The small molecule below binds the protein below.
Small molecule (SMILES): O=P(O)(O)OC[C@H]1O[C@@](CO)(OP(=O)(O)O)[C@@H](O)[C@@H]1O

Sequence of chain 2.B:
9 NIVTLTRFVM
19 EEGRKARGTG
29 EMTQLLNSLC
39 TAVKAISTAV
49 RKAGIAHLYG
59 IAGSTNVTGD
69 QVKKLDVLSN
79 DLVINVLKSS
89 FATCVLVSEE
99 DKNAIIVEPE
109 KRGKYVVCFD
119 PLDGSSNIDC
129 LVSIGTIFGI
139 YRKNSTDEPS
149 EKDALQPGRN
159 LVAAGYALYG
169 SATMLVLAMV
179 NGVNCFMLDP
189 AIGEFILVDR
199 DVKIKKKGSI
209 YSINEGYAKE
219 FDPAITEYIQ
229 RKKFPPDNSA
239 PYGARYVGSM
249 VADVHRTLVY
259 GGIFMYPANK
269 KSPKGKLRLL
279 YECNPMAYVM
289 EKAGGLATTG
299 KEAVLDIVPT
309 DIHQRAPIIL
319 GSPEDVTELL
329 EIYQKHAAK

Sequence of chain 2.A:
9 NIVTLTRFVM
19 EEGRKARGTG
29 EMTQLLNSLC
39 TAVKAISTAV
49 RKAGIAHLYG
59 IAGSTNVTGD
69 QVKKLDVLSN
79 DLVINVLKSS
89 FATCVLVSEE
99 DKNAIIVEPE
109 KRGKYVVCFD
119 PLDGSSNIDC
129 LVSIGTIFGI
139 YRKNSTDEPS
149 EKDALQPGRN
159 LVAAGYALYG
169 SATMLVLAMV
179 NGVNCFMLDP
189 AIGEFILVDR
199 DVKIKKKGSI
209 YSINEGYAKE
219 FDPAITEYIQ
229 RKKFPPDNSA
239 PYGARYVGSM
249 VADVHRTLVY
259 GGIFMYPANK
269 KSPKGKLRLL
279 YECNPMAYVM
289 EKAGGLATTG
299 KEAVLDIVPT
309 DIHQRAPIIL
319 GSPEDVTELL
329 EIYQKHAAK

Binding-site contacts:
Ligand atom O6 contacts residue TYR264 of chain 2.A at 3.6 Å.
Ligand atom O5 contacts residue LYS274 of chain 2.A at 2.9 Å (salt-bridge).
Ligand atom O5P contacts residue TYR215 of chain 2.A at 2.6 Å (h-bond).
Ligand atom O6 contacts residue LYS274 of chain 2.A at 2.8 Å (salt-bridge).
Ligand atom P2 contacts residue ASN212 of chain 2.A at 3.7 Å.
Ligand atom O2P contacts residue GLY122 of chain 2.A at 3.7 Å.
Ligand atom O3P contacts residue SER124 of chain 2.A at 2.9 Å (h-bond).
Ligand atom C5 contacts residue LYS274 of chain 2.A at 3.7 Å.
Ligand atom O6P contacts residue ARG243 of chain 2.B at 3.3 Å (salt-bridge).
Ligand atom O3 contacts residue ASP121 of chain 2.A at 2.5 Å (salt-bridge).
Ligand atom O1P contacts residue LYS274 of chain 2.A at 2.5 Å (salt-bridge).
Ligand atom O1 contacts residue ASP121 of chain 2.A at 3.1 Å (salt-bridge).
Ligand atom P1 contacts residue SER123 of chain 2.A at 3.6 Å.
Ligand atom O3 contacts residue MET248 of chain 2.A at 3.0 Å (h-bond).
Ligand atom O6P contacts residue ASN212 of chain 2.A at 2.9 Å (h-bond).
Ligand atom C6 contacts residue GLY246 of chain 2.A at 3.6 Å.
Ligand atom C1 contacts residue GLU280 of chain 2.A at 3.4 Å.
Ligand atom O4 contacts residue MET248 of chain 2.A at 3.3 Å (h-bond).
Ligand atom C3 contacts residue ASP121 of chain 2.A at 3.5 Å.
Ligand atom C3 contacts residue MET248 of chain 2.A at 3.7 Å (hydrophobic).
Ligand atom C4 contacts residue MET248 of chain 2.A at 3.6 Å (hydrophobic).
Ligand atom O1 contacts residue GLU280 of chain 2.A at 3.0 Å (salt-bridge).
Ligand atom O5P contacts residue TYR264 of chain 2.A at 2.6 Å (h-bond).
Ligand atom O3 contacts residue SER247 of chain 2.A at 3.7 Å.
Ligand atom O1 contacts residue ZN1 of chain 2.D at 2.3 Å.
Ligand atom P2 contacts residue LYS274 of chain 2.A at 3.8 Å.
Ligand atom O3 contacts residue GLY122 of chain 2.A at 3.5 Å (h-bond).
Ligand atom O6P contacts residue TYR244 of chain 2.A at 2.6 Å (h-bond).
Ligand atom P1 contacts residue LYS274 of chain 2.A at 3.8 Å.
Ligand atom O1 contacts residue ARG276 of chain 2.A at 3.5 Å (salt-bridge).
Ligand atom O2P contacts residue SER123 of chain 2.A at 2.9 Å (h-bond).
Ligand atom C4 contacts residue GLY246 of chain 2.A at 3.4 Å.
Ligand atom O3P contacts residue SER123 of chain 2.A at 3.3 Å (h-bond).
Ligand atom O5P contacts residue LYS274 of chain 2.A at 3.8 Å.
Ligand atom C1 contacts residue ZN1 of chain 2.D at 3.5 Å.
Ligand atom P2 contacts residue TYR264 of chain 2.A at 3.8 Å.
Ligand atom C1 contacts residue ARG276 of chain 2.A at 3.7 Å.
Ligand atom C6 contacts residue TYR244 of chain 2.A at 3.6 Å (hydrophobic).
Ligand atom O4P contacts residue ARG243 of chain 2.B at 2.8 Å (salt-bridge).
Ligand atom C6 contacts residue LYS274 of chain 2.A at 3.6 Å.